Sequence of chain 1.G:
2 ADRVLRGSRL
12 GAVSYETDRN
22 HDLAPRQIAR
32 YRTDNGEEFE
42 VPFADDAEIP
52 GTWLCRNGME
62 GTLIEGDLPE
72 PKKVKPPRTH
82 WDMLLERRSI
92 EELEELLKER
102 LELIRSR

Sequence of chain 1.D:
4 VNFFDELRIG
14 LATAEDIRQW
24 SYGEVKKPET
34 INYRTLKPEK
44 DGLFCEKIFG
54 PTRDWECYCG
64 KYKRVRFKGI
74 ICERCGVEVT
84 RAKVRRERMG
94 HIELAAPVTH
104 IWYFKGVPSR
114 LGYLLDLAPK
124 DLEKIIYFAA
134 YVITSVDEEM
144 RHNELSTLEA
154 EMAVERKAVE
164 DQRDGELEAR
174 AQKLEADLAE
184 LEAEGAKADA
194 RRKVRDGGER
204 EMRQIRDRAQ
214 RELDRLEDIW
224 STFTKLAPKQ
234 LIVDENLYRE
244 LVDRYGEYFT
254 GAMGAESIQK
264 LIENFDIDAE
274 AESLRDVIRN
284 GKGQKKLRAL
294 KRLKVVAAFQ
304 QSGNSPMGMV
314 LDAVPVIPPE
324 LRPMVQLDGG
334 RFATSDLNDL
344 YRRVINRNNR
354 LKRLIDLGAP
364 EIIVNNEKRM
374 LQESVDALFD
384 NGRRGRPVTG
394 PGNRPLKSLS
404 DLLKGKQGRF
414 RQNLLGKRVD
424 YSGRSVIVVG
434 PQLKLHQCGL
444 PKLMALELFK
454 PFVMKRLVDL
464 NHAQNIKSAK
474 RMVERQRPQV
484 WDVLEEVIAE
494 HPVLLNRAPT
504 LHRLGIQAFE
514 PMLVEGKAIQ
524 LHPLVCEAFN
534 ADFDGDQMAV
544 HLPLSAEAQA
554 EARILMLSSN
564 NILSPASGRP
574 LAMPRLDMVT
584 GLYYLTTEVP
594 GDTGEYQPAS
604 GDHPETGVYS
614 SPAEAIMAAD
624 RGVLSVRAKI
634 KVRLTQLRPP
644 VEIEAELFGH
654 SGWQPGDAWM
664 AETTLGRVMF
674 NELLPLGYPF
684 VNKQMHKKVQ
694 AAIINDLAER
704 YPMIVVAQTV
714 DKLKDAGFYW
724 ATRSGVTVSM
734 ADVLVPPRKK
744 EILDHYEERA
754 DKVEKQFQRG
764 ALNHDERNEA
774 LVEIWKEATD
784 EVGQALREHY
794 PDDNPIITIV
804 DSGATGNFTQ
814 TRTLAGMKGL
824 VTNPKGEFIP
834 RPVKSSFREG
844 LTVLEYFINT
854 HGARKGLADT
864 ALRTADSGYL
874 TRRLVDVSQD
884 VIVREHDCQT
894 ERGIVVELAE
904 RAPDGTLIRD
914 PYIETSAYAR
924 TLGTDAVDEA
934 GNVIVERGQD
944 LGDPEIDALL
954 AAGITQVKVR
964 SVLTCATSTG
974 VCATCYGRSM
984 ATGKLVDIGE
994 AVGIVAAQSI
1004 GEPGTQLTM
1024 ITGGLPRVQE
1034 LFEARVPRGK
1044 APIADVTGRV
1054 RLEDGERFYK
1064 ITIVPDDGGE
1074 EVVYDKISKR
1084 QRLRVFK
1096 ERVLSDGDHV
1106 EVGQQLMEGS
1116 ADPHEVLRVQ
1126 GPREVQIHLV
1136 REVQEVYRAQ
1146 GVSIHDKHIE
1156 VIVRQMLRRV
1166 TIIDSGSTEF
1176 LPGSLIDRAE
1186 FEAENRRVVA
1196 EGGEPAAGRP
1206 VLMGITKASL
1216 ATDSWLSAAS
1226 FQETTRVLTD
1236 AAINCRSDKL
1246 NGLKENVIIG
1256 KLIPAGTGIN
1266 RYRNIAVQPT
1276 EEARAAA

Sequence of chain 1.F:
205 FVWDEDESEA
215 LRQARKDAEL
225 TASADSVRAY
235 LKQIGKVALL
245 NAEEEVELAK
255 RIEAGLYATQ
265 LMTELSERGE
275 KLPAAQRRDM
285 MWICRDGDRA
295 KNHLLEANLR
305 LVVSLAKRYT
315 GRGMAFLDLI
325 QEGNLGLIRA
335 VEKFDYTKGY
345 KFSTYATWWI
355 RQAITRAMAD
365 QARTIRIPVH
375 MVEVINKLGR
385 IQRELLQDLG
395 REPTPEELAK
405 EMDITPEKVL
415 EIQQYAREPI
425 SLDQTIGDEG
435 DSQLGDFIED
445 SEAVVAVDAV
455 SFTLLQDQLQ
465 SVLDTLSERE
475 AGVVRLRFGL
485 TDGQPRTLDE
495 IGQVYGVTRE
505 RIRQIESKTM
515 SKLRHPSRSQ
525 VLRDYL

Sequence of chain 1.C:
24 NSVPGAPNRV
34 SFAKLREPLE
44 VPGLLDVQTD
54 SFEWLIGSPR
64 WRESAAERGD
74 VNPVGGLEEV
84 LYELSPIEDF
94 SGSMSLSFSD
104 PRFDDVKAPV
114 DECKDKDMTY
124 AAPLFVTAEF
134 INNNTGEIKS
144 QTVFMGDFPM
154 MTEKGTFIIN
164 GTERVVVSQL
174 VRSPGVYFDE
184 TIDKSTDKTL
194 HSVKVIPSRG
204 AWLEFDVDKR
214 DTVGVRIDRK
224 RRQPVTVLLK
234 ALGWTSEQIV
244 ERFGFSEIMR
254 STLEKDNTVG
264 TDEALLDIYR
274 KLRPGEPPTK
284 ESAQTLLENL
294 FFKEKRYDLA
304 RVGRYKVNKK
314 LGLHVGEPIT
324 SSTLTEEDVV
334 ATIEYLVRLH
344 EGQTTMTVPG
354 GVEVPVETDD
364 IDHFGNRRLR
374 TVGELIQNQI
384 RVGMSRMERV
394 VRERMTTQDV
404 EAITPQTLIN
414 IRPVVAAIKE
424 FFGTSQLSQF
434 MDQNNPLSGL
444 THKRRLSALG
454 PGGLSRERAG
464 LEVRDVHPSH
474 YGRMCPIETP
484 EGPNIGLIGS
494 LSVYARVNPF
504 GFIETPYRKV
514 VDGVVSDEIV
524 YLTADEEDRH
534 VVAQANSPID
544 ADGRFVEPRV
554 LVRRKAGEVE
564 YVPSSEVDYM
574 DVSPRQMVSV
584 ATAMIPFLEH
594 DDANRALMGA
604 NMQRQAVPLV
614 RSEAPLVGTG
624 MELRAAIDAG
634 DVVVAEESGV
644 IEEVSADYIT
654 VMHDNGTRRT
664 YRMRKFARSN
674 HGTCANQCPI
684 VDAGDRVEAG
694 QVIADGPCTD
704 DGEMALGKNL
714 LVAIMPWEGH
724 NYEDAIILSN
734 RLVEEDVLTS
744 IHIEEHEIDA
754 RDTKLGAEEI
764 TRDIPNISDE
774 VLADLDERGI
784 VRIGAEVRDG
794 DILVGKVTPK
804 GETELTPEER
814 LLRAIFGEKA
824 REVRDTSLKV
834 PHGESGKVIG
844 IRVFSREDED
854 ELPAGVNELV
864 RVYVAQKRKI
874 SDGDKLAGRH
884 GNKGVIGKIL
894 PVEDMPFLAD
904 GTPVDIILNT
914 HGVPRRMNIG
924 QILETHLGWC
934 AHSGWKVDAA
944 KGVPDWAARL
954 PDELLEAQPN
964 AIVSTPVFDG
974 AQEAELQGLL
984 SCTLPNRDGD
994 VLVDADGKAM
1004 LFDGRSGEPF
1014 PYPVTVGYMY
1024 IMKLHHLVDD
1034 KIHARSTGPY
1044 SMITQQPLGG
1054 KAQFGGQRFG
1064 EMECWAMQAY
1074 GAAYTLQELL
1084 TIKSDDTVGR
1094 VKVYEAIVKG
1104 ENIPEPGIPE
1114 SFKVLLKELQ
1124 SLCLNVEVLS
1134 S

Binding-site contacts:
Ligand atom C17 contacts residue MET1045 of chain 1.C at 3.0 Å (hydrophobic).
Ligand atom C16 contacts residue GLN1048 of chain 1.C at 2.8 Å.
Ligand atom C45 contacts residue ARG412 of chain 1.D at 3.1 Å.
Ligand atom C8 contacts residue GLU1113 of chain 1.C at 3.2 Å.
Ligand atom C21 contacts residue SER1114 of chain 1.C at 3.0 Å.
Ligand atom C7 contacts residue THR1090 of chain 1.C at 3.1 Å.
Ligand atom C42 contacts residue ARG412 of chain 1.D at 3.2 Å.
Ligand atom C39 contacts residue ARG84 of chain 1.D at 2.9 Å.
Ligand atom O1 contacts residue GLN1048 of chain 1.C at 3.1 Å (h-bond).
Ligand atom O13 contacts residue LYS86 of chain 1.D at 3.0 Å.
Ligand atom C14 contacts residue GLN1048 of chain 1.C at 3.6 Å.
Ligand atom C8 contacts residue THR1090 of chain 1.C at 3.1 Å.
Ligand atom C43 contacts residue ARG412 of chain 1.D at 3.2 Å.
Ligand atom C33 contacts residue ARG84 of chain 1.D at 3.2 Å.
Ligand atom C16 contacts residue ILE1046 of chain 1.C at 3.6 Å (hydrophobic).
Ligand atom C44 contacts residue ILE1046 of chain 1.C at 3.5 Å (hydrophobic).
Ligand atom O3 contacts residue ASP1088 of chain 1.C at 3.4 Å (salt-bridge).
Ligand atom C47 contacts residue ARG412 of chain 1.D at 3.0 Å.
Ligand atom O3 contacts residue THR1090 of chain 1.C at 2.2 Å (h-bond).
Ligand atom C14 contacts residue ILE1046 of chain 1.C at 3.2 Å (hydrophobic).
Ligand atom O11 contacts residue LYS86 of chain 1.D at 2.8 Å.
Ligand atom C33 contacts residue LYS86 of chain 1.D at 3.5 Å.
Ligand atom O14 contacts residue ARG412 of chain 1.D at 2.5 Å (salt-bridge).
Ligand atom O4 contacts residue ARG412 of chain 1.D at 3.5 Å (salt-bridge).
Ligand atom C17 contacts residue GLN1048 of chain 1.C at 3.6 Å.
Ligand atom C38 contacts residue ARG84 of chain 1.D at 3.6 Å.
Ligand atom C46 contacts residue ARG412 of chain 1.D at 3.0 Å.
Ligand atom C5 contacts residue THR1090 of chain 1.C at 2.8 Å.
Ligand atom C16 contacts residue MET1045 of chain 1.C at 3.0 Å (hydrophobic).
Ligand atom O8 contacts residue LYS86 of chain 1.D at 2.5 Å.
Ligand atom O16 contacts residue ILE1046 of chain 1.C at 3.6 Å.
Ligand atom C40 contacts residue ARG84 of chain 1.D at 3.0 Å.
Ligand atom O11 contacts residue ARG84 of chain 1.D at 2.7 Å.
Ligand atom C34 contacts residue ARG84 of chain 1.D at 2.9 Å.
Ligand atom C35 contacts residue ARG84 of chain 1.D at 3.7 Å.
Ligand atom O16 contacts residue THR1047 of chain 1.C at 3.5 Å.
Ligand atom O15 contacts residue ARG412 of chain 1.D at 2.4 Å (salt-bridge).
Ligand atom C15 contacts residue GLN1048 of chain 1.C at 3.4 Å.
Ligand atom C7 contacts residue GLU1113 of chain 1.C at 3.2 Å.
Ligand atom C6 contacts residue THR1090 of chain 1.C at 3.2 Å.

The small molecule below binds the protein below.
Small molecule (SMILES): CCc1c(Cl)c(O)c(Cl)c(O)c1C(=O)O[C@H]1[C@H](O)[C@H](OC)[C@H](OC/C2=C\C=C\C[C@H](O)/C(C)=C/[C@H](CC)[C@@H](O[C@@H]3OC(C)(C)[C@@H](OC(=O)C(C)C)[C@H](O)[C@@H]3O)/C(C)=C/C(C)=C/C[C@@H]([C@@H](C)O)OC2=O)O[C@@H]1C